Binding-site contacts:
Ligand atom C4 contacts residue PHE1003 of chain 1.B at 3.6 Å (hydrophobic).
Ligand atom C3 contacts residue ILE972 of chain 1.C at 3.9 Å (hydrophobic).
Ligand atom C19 contacts residue PRO1015 of chain 1.B at 3.7 Å (hydrophobic).
Ligand atom C5 contacts residue ARG1012 of chain 1.B at 4.3 Å.
Ligand atom C2 contacts residue ARG1012 of chain 1.B at 4.2 Å.
Ligand atom C3 contacts residue ARG1012 of chain 1.B at 4.0 Å.
Ligand atom C24 contacts residue LEU946 of chain 1.C at 3.9 Å (hydrophobic).
Ligand atom C4 contacts residue PRO1015 of chain 1.B at 3.8 Å (hydrophobic).
Ligand atom C26 contacts residue LEU945 of chain 1.C at 3.7 Å (hydrophobic).
Ligand atom C26 contacts residue LEU949 of chain 1.C at 4.2 Å (hydrophobic).
Ligand atom C18 contacts residue ALA1019 of chain 1.B at 4.1 Å (hydrophobic).
Ligand atom O1 contacts residue PHE1003 of chain 1.B at 2.7 Å (h-bond).
Ligand atom O1 contacts residue ARG1012 of chain 1.B at 2.8 Å (salt-bridge).
Ligand atom C18 contacts residue PHE1016 of chain 1.B at 3.8 Å (hydrophobic).
Ligand atom C4 contacts residue ARG1012 of chain 1.B at 3.6 Å.
Ligand atom C3 contacts residue PHE1003 of chain 1.B at 3.9 Å (hydrophobic).
Ligand atom C22 contacts residue TYR979 of chain 1.C at 4.1 Å (hydrophobic).
Ligand atom C19 contacts residue ARG1012 of chain 1.B at 3.5 Å.
Ligand atom C6 contacts residue PHE976 of chain 1.C at 3.8 Å (hydrophobic).
Ligand atom O1 contacts residue ILE972 of chain 1.C at 4.1 Å.
Ligand atom C15 contacts residue LEU975 of chain 1.C at 4.0 Å (hydrophobic).
Ligand atom C12 contacts residue LEU975 of chain 1.C at 4.2 Å (hydrophobic).
Ligand atom C16 contacts residue LEU975 of chain 1.C at 3.9 Å (hydrophobic).
Ligand atom C26 contacts residue LEU946 of chain 1.C at 3.8 Å (hydrophobic).
Ligand atom C25 contacts residue LEU949 of chain 1.C at 4.2 Å (hydrophobic).
Ligand atom C24 contacts residue LEU949 of chain 1.C at 3.9 Å (hydrophobic).
Ligand atom C27 contacts residue VAL942 of chain 1.C at 4.0 Å (hydrophobic).
Ligand atom C6 contacts residue PRO1015 of chain 1.B at 3.8 Å (hydrophobic).
Ligand atom C23 contacts residue TYR979 of chain 1.C at 4.2 Å (hydrophobic).
Ligand atom C16 contacts residue TYR979 of chain 1.C at 3.7 Å (hydrophobic).
Ligand atom C7 contacts residue PRO1015 of chain 1.B at 4.2 Å (hydrophobic).
Ligand atom C5 contacts residue PRO1015 of chain 1.B at 3.7 Å (hydrophobic).
Ligand atom C6 contacts residue ILE972 of chain 1.C at 4.1 Å (hydrophobic).
Ligand atom C24 contacts residue TYR979 of chain 1.C at 4.1 Å (hydrophobic).
Ligand atom C7 contacts residue PHE976 of chain 1.C at 3.6 Å (hydrophobic).
Ligand atom C1 contacts residue CLR1 of chain 1.N at 3.9 Å.
Ligand atom C26 contacts residue VAL942 of chain 1.C at 3.7 Å (hydrophobic).
Ligand atom C19 contacts residue PHE1016 of chain 1.B at 3.9 Å (hydrophobic).
Ligand atom C25 contacts residue TYR979 of chain 1.C at 3.9 Å (hydrophobic).
Ligand atom C2 contacts residue CLR1 of chain 1.N at 3.7 Å.

Sequence of chain 1.C:
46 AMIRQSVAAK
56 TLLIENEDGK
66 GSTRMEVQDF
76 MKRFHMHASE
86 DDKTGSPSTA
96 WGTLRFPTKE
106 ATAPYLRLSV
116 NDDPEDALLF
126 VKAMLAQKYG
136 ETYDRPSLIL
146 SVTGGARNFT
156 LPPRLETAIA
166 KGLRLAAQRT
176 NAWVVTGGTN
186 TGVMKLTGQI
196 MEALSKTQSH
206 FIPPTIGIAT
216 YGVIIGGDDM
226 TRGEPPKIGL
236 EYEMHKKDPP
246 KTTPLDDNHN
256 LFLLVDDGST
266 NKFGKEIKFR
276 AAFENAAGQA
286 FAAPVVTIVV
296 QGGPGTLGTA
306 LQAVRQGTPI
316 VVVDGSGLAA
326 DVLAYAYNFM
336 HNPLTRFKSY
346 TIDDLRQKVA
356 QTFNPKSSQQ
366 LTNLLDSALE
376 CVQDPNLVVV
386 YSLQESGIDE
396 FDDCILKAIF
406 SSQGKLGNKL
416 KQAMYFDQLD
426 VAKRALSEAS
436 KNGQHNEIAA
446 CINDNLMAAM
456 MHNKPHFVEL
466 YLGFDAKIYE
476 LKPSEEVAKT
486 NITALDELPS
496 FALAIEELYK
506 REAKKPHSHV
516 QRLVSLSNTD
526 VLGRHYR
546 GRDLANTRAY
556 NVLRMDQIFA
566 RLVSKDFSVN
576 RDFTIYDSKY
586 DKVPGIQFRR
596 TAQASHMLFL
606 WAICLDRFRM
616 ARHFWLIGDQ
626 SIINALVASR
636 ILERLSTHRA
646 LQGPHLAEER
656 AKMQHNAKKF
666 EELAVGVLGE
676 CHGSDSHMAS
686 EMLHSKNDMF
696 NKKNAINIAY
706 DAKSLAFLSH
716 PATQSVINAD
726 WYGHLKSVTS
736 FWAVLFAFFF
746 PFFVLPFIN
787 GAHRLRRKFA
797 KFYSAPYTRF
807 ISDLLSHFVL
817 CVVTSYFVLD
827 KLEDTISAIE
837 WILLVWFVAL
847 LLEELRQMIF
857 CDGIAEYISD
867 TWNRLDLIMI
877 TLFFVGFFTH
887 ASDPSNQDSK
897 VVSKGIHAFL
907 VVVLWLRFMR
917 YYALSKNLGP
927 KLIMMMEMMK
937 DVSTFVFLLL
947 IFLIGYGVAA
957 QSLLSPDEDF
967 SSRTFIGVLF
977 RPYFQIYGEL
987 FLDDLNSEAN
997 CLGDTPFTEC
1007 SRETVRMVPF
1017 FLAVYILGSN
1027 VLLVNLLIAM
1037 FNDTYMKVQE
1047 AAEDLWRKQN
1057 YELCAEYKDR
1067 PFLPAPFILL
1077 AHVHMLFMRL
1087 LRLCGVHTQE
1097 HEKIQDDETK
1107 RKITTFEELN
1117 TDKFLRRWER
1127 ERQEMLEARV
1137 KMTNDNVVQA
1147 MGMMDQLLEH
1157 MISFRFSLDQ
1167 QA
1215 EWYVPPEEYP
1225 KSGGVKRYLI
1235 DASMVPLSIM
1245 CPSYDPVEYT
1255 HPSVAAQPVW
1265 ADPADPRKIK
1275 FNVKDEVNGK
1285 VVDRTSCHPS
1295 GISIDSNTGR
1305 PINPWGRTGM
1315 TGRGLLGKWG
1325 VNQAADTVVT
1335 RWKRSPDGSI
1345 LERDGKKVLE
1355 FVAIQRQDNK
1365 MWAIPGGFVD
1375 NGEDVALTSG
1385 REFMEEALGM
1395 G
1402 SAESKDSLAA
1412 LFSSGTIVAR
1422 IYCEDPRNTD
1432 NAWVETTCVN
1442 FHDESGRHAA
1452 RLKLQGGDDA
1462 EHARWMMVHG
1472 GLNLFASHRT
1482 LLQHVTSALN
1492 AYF

This protein binds this small molecule.
Small molecule (SMILES): CC(C)CCC[C@@H](C)[C@H]1CC[C@H]2[C@@H]3CC=C4C[C@@H](O)CC[C@]4(C)[C@H]3CC[C@]12C

Sequence of chain 1.B:
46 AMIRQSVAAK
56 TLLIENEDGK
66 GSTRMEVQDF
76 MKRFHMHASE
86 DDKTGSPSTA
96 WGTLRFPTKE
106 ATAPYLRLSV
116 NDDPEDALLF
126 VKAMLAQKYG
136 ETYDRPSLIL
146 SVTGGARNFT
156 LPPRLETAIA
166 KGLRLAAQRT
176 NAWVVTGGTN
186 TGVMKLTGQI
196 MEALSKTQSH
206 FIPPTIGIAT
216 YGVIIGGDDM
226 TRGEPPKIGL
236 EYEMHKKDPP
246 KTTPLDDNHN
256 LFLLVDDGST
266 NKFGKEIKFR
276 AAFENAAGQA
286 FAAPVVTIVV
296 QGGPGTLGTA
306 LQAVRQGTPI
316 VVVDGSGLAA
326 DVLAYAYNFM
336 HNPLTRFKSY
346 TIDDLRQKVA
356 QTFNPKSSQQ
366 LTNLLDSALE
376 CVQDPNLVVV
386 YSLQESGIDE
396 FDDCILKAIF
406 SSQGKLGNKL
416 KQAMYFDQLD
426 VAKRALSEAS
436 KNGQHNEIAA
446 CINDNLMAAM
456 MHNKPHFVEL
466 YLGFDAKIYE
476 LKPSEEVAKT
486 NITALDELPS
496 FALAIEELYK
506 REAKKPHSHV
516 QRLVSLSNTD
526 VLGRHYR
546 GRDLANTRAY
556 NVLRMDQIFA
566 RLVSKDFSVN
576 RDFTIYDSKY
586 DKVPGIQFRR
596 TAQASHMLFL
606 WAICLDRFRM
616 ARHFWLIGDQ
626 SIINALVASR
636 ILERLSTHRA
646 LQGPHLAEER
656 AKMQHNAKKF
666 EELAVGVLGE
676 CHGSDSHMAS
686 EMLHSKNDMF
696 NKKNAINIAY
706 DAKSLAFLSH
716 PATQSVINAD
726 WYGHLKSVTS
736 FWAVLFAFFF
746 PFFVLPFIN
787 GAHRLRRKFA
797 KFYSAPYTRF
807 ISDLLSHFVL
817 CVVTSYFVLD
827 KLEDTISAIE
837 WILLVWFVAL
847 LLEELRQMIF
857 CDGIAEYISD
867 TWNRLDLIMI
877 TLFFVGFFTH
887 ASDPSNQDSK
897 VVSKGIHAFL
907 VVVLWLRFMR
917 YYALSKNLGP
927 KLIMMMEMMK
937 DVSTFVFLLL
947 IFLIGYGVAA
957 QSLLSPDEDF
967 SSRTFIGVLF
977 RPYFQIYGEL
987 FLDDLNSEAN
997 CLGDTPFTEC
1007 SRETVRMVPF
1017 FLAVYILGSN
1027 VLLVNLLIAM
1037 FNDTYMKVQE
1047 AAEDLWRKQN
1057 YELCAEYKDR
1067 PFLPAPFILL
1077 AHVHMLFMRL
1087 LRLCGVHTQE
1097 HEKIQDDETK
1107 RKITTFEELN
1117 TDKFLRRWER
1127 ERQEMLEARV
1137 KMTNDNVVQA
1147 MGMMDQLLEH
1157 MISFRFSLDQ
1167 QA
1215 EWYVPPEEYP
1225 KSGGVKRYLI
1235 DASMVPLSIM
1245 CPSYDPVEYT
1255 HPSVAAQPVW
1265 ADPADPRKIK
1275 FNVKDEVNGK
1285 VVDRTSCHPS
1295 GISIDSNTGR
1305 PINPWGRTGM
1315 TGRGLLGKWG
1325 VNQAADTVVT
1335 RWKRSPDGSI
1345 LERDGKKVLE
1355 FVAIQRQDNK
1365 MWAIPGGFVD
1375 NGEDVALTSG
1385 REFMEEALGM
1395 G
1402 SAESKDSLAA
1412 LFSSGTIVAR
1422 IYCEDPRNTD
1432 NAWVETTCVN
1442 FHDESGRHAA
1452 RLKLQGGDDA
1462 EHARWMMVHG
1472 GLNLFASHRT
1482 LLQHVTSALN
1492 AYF